Sequence of chain 1.A:
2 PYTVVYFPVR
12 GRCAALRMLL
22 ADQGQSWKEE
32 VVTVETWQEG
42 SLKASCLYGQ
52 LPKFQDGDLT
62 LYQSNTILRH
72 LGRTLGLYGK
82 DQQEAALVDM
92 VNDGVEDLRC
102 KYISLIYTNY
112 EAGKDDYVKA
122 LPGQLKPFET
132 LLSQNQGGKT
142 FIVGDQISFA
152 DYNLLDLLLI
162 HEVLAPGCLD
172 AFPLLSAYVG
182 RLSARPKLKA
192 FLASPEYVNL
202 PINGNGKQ

This protein binds this small molecule.
Small molecule (SMILES): C=C(CC)C(=O)c1ccc(OCC(=O)O)c(Cl)c1Cl

Binding-site contacts:
Ligand atom C11 contacts residue TYR7 of chain 1.A at 3.5 Å (hydrophobic).
Ligand atom C13 contacts residue THR109 of chain 1.A at 4.4 Å.
Ligand atom C3 contacts residue GSH1 of chain 1.D at 4.1 Å.
Ligand atom C9 contacts residue TYR108 of chain 1.A at 3.8 Å (hydrophobic).
Ligand atom C1 contacts residue TYR108 of chain 1.A at 3.8 Å (hydrophobic).
Ligand atom C9 contacts residue GLY205 of chain 1.A at 3.9 Å.
Ligand atom O1 contacts residue TYR108 of chain 1.A at 3.2 Å (h-bond).
Ligand atom OXT contacts residue THR109 of chain 1.A at 3.6 Å.
Ligand atom C11 contacts residue VAL10 of chain 1.A at 4.5 Å (hydrophobic).
Ligand atom O2 contacts residue TYR108 of chain 1.A at 4.3 Å.
Ligand atom C10 contacts residue GLY205 of chain 1.A at 4.1 Å.
Ligand atom C5 contacts residue TYR108 of chain 1.A at 3.7 Å (hydrophobic).
Ligand atom C9 contacts residue GSH1 of chain 1.D at 4.1 Å.
Ligand atom O contacts residue TYR108 of chain 1.A at 3.1 Å (h-bond).
Ligand atom C8 contacts residue TYR108 of chain 1.A at 4.2 Å (hydrophobic).
Ligand atom C9 contacts residue VAL10 of chain 1.A at 4.3 Å (hydrophobic).
Ligand atom C11 contacts residue GSH1 of chain 1.D at 1.8 Å.
Ligand atom C4 contacts residue TYR108 of chain 1.A at 3.6 Å (hydrophobic).
Ligand atom O1 contacts residue GSH1 of chain 1.D at 3.4 Å.
Ligand atom CL2 contacts residue TYR108 of chain 1.A at 3.8 Å.
Ligand atom C11 contacts residue PHE8 of chain 1.A at 3.6 Å (hydrophobic).
Ligand atom CL2 contacts residue GSH1 of chain 1.D at 4.0 Å.
Ligand atom C3 contacts residue TYR108 of chain 1.A at 3.7 Å (hydrophobic).
Ligand atom C10 contacts residue PHE8 of chain 1.A at 3.4 Å (hydrophobic).
Ligand atom C4 contacts residue GSH1 of chain 1.D at 3.8 Å.
Ligand atom CL2 contacts residue ILE104 of chain 1.A at 3.6 Å.
Ligand atom C7 contacts residue GSH1 of chain 1.D at 3.2 Å.
Ligand atom C8 contacts residue PHE8 of chain 1.A at 4.3 Å (hydrophobic).
Ligand atom C6 contacts residue TYR108 of chain 1.A at 3.9 Å (hydrophobic).
Ligand atom C10 contacts residue VAL10 of chain 1.A at 3.7 Å (hydrophobic).
Ligand atom C2 contacts residue TYR108 of chain 1.A at 3.6 Å (hydrophobic).
Ligand atom C12 contacts residue TYR108 of chain 1.A at 3.9 Å (hydrophobic).
Ligand atom C13 contacts residue TYR108 of chain 1.A at 3.2 Å (hydrophobic).
Ligand atom CL1 contacts residue TYR108 of chain 1.A at 3.8 Å.
Ligand atom C8 contacts residue GSH1 of chain 1.D at 2.8 Å.
Ligand atom C10 contacts residue GSH1 of chain 1.D at 4.4 Å.
Ligand atom C7 contacts residue TYR108 of chain 1.A at 3.5 Å (hydrophobic).
Ligand atom OXT contacts residue TYR108 of chain 1.A at 3.5 Å (h-bond).